Sequence of chain 2.A:
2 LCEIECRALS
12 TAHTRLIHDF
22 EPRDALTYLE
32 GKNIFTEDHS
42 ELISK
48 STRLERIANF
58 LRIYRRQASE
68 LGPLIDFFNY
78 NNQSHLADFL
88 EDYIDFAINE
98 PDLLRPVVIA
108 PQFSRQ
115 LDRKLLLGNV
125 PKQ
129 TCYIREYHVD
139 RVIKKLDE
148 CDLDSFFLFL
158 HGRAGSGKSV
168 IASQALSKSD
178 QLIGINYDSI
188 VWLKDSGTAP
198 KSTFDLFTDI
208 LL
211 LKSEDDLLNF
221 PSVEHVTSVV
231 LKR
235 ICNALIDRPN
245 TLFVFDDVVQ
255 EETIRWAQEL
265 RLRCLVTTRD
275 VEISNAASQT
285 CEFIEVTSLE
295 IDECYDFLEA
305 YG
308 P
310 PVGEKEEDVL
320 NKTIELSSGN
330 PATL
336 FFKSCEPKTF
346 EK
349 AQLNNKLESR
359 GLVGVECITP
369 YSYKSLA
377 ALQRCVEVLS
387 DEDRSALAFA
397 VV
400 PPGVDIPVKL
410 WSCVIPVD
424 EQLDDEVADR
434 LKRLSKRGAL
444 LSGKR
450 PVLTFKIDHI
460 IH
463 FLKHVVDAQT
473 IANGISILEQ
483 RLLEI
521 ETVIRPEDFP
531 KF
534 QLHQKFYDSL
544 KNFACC

Binding-site contacts:
Ligand atom O contacts residue GLN379 of chain 2.A at 2.8 Å (h-bond).
Ligand atom CB contacts residue GLN379 of chain 2.A at 3.4 Å.
Ligand atom O contacts residue PHE463 of chain 2.A at 4.2 Å.
Ligand atom CB contacts residue VAL467 of chain 2.A at 3.1 Å (hydrophobic).
Ligand atom O contacts residue GLN379 of chain 2.A at 3.1 Å (h-bond).
Ligand atom C contacts residue ASP469 of chain 2.A at 4.1 Å.
Ligand atom N contacts residue VAL467 of chain 2.A at 2.7 Å (h-bond).
Ligand atom CD1 contacts residue VAL468 of chain 2.A at 4.0 Å (hydrophobic).
Ligand atom C contacts residue GLN379 of chain 2.A at 2.9 Å.
Ligand atom CA contacts residue GLN379 of chain 2.A at 3.6 Å.
Ligand atom CE1 contacts residue VAL468 of chain 2.A at 3.6 Å (hydrophobic).
Ligand atom CG contacts residue GLU383 of chain 2.A at 3.8 Å.
Ligand atom CE1 contacts residue VAL467 of chain 2.A at 4.0 Å (hydrophobic).
Ligand atom OD1 contacts residue VAL467 of chain 2.A at 4.1 Å.
Ligand atom C contacts residue VAL467 of chain 2.A at 3.7 Å (hydrophobic).
Ligand atom N contacts residue ASP469 of chain 2.A at 4.2 Å.
Ligand atom CA contacts residue GLN379 of chain 2.A at 3.2 Å.
Ligand atom N contacts residue GLN379 of chain 2.A at 4.1 Å.
Ligand atom CG contacts residue ASP469 of chain 2.A at 3.5 Å.
Ligand atom CZ contacts residue ALA394 of chain 2.A at 3.7 Å (hydrophobic).
Ligand atom C contacts residue GLN379 of chain 2.A at 3.9 Å.
Ligand atom CB contacts residue ASP469 of chain 2.A at 3.2 Å.
Ligand atom CA contacts residue VAL467 of chain 2.A at 3.7 Å (hydrophobic).
Ligand atom CA contacts residue ASP469 of chain 2.A at 4.1 Å.
Ligand atom CA contacts residue VAL467 of chain 2.A at 3.8 Å (hydrophobic).
Ligand atom CE2 contacts residue VAL382 of chain 2.A at 4.1 Å (hydrophobic).
Ligand atom O contacts residue ASP469 of chain 2.A at 3.5 Å (salt-bridge).
Ligand atom CG contacts residue VAL467 of chain 2.A at 3.6 Å (hydrophobic).
Ligand atom CE2 contacts residue ARG390 of chain 2.A at 3.6 Å.
Ligand atom CE2 contacts residue ALA394 of chain 2.A at 3.6 Å (hydrophobic).
Ligand atom CA contacts residue VAL467 of chain 2.A at 3.4 Å (hydrophobic).
Ligand atom CE1 contacts residue VAL382 of chain 2.A at 4.0 Å (hydrophobic).
Ligand atom O contacts residue VAL382 of chain 2.A at 4.2 Å.
Ligand atom CD1 contacts residue VAL467 of chain 2.A at 3.9 Å (hydrophobic).
Ligand atom CZ contacts residue ARG390 of chain 2.A at 4.1 Å.
Ligand atom O contacts residue GLN379 of chain 2.A at 3.0 Å (h-bond).
Ligand atom CZ contacts residue VAL382 of chain 2.A at 3.8 Å (hydrophobic).
Ligand atom C contacts residue GLN379 of chain 2.A at 3.0 Å.
Ligand atom CB contacts residue GLU383 of chain 2.A at 3.5 Å.
Ligand atom N contacts residue GLN379 of chain 2.A at 2.9 Å (h-bond).

This protein binds this small molecule.
Small molecule (SMILES): C[Se]CC[C@H](NC(=O)[C@H](Cc1ccccc1)NC(=O)[C@H](CC(N)=O)NC(=O)[C@H](Cc1ccccc1)NC(=O)[C@H](CC(C)C)NC(=O)[C@@H]1CCCN1)C(=O)NCC=O